Binding-site contacts:
Ligand atom N2 contacts residue ASN57 of chain 1.A at 2.9 Å (h-bond).
Ligand atom C4 contacts residue ASN57 of chain 1.A at 4.2 Å.
Ligand atom O7 contacts residue ASN57 of chain 1.A at 3.4 Å (h-bond).
Ligand atom C7 contacts residue ASN57 of chain 1.A at 3.4 Å.
Ligand atom C3 contacts residue ASN57 of chain 1.A at 3.8 Å.
Ligand atom C5 contacts residue ARG14 of chain 1.A at 3.6 Å.
Ligand atom C1 contacts residue ASN57 of chain 1.A at 1.4 Å.
Ligand atom C2 contacts residue ASN57 of chain 1.A at 2.5 Å.
Ligand atom C1 contacts residue ARG14 of chain 1.A at 3.5 Å.
Ligand atom C6 contacts residue ARG14 of chain 1.A at 4.3 Å.
Ligand atom C5 contacts residue ASN57 of chain 1.A at 3.7 Å.
Ligand atom O5 contacts residue ARG14 of chain 1.A at 3.6 Å (salt-bridge).
Ligand atom O5 contacts residue ASN57 of chain 1.A at 2.4 Å (h-bond).

Sequence of chain 1.A:
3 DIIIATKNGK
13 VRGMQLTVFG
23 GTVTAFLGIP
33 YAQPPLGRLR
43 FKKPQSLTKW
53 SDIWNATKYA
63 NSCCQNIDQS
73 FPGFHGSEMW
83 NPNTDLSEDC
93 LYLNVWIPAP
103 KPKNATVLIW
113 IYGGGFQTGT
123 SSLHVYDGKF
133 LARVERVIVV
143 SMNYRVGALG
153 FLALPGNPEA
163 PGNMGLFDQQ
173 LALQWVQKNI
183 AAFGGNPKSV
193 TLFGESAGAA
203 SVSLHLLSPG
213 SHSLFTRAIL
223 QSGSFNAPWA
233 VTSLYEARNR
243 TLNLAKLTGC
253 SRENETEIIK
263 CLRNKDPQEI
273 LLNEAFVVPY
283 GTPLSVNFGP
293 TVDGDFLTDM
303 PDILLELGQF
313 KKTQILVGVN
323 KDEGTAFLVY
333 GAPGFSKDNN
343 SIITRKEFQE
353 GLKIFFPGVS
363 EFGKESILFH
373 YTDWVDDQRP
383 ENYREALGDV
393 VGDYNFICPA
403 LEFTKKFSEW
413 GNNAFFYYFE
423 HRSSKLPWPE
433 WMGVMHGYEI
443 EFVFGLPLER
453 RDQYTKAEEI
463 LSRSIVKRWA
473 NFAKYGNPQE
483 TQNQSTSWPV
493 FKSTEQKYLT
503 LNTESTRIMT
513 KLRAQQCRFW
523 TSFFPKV

A protein and the small-molecule ligand that binds it are described below.
Small molecule (SMILES): CC(=O)N[C@@H]1[C@@H](O)[C@H](O)[C@@H](CO)O[C@H]1O